Binding-site contacts:
Ligand atom O2 contacts residue GLU111 of chain 1.A at 2.6 Å (salt-bridge).
Ligand atom C5 contacts residue GLU153 of chain 1.A at 3.9 Å.
Ligand atom O2 contacts residue ALA63 of chain 1.A at 3.4 Å.
Ligand atom C2 contacts residue TRP230 of chain 1.A at 3.9 Å (hydrophobic).
Ligand atom C6 contacts residue GLU153 of chain 1.A at 3.3 Å.
Ligand atom O3 contacts residue TRP340 of chain 1.A at 3.9 Å.
Ligand atom O5 contacts residue ASP14 of chain 1.A at 3.9 Å.
Ligand atom O5 contacts residue TRP340 of chain 1.A at 3.9 Å.
Ligand atom C6 contacts residue PRO154 of chain 1.A at 3.9 Å (hydrophobic).
Ligand atom C1 contacts residue ASP14 of chain 1.A at 3.5 Å.
Ligand atom O3 contacts residue GLU111 of chain 1.A at 3.8 Å.
Ligand atom C2 contacts residue LYS15 of chain 1.A at 3.9 Å.
Ligand atom C1 contacts residue TRP230 of chain 1.A at 3.8 Å (hydrophobic).
Ligand atom O2 contacts residue ASP65 of chain 1.A at 2.7 Å (salt-bridge).
Ligand atom O6 contacts residue PRO154 of chain 1.A at 3.2 Å.
Ligand atom O3 contacts residue TRP62 of chain 1.A at 3.2 Å (h-bond).
Ligand atom O4 contacts residue ARG66 of chain 1.A at 2.8 Å (salt-bridge).
Ligand atom O2 contacts residue LYS15 of chain 1.A at 2.8 Å (salt-bridge).
Ligand atom C3 contacts residue ASP65 of chain 1.A at 3.6 Å.
Ligand atom O6 contacts residue TYR155 of chain 1.A at 3.2 Å (h-bond).
Ligand atom C3 contacts residue TRP62 of chain 1.A at 3.5 Å (hydrophobic).
Ligand atom O3 contacts residue ARG66 of chain 1.A at 2.7 Å (salt-bridge).
Ligand atom C1 contacts residue LYS15 of chain 1.A at 3.8 Å.
Ligand atom O1 contacts residue ASP14 of chain 1.A at 2.8 Å (salt-bridge).
Ligand atom C6 contacts residue TRP340 of chain 1.A at 3.7 Å (hydrophobic).
Ligand atom C2 contacts residue ASP65 of chain 1.A at 3.4 Å.
Ligand atom O1 contacts residue LYS15 of chain 1.A at 3.1 Å (salt-bridge).
Ligand atom O1 contacts residue ASN12 of chain 1.A at 3.8 Å.
Ligand atom C4 contacts residue TRP340 of chain 1.A at 3.7 Å (hydrophobic).
Ligand atom O6 contacts residue PHE156 of chain 1.A at 4.0 Å.
Ligand atom O3 contacts residue ALA63 of chain 1.A at 3.3 Å.
Ligand atom O2 contacts residue TRP62 of chain 1.A at 3.2 Å (h-bond).
Ligand atom C4 contacts residue ARG66 of chain 1.A at 3.8 Å.
Ligand atom O5 contacts residue TYR155 of chain 1.A at 3.4 Å.
Ligand atom C6 contacts residue TYR155 of chain 1.A at 4.0 Å (hydrophobic).
Ligand atom C1 contacts residue TYR155 of chain 1.A at 3.5 Å (hydrophobic).
Ligand atom C2 contacts residue GLU111 of chain 1.A at 3.4 Å.
Ligand atom C2 contacts residue TRP62 of chain 1.A at 3.9 Å (hydrophobic).
Ligand atom O3 contacts residue ASP65 of chain 1.A at 2.8 Å (salt-bridge).
Ligand atom O6 contacts residue GLU153 of chain 1.A at 2.5 Å (salt-bridge).

Sequence of chain 1.A:
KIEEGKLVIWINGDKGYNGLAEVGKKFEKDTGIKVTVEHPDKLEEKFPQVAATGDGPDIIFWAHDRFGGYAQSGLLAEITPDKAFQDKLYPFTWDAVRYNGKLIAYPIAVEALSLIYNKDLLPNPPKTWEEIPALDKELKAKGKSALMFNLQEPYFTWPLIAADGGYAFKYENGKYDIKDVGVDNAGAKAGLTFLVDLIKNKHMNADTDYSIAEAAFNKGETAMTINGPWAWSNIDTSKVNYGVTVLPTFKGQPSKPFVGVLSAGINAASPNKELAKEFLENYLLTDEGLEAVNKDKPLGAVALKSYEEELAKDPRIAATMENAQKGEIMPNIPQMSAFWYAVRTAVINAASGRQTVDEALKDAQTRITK

A small-molecule ligand and the protein it binds are described below.
Small molecule (SMILES): OC[C@H]1O[C@H](O[C@H]2[C@H](O)[C@@H](O)[C@@H](O)O[C@@H]2CO)[C@H](O)[C@@H](O)[C@@H]1O